The small molecule below binds the protein below.
Small molecule (SMILES): CC(=O)N[C@H]1CO[C@H](CO[C@@H]2O[C@@H](C)[C@@H](O)[C@@H](O)[C@@H]2O)[C@@H](O)[C@@H]1O

Sequence of chain 2.H:
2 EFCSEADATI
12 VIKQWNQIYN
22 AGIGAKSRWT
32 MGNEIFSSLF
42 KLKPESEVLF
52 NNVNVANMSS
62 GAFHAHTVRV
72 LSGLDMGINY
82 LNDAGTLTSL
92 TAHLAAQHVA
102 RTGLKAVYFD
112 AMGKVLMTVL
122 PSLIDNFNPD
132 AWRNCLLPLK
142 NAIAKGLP

Binding-site contacts:
Ligand atom C4 contacts residue ASN58 of chain 2.H at 4.2 Å.
Ligand atom O7 contacts residue ASN58 of chain 2.H at 3.8 Å.
Ligand atom C6 contacts residue ASN55 of chain 2.H at 4.2 Å.
Ligand atom O5 contacts residue SER61 of chain 2.H at 4.2 Å.
Ligand atom C3 contacts residue ASN58 of chain 2.H at 3.8 Å.
Ligand atom C2 contacts residue ASN58 of chain 2.H at 2.5 Å.
Ligand atom O5 contacts residue ASP81 of chain 2.E at 4.3 Å.
Ligand atom O5 contacts residue SER60 of chain 2.H at 3.9 Å.
Ligand atom O5 contacts residue SER61 of chain 2.H at 4.3 Å.
Ligand atom O5 contacts residue GLY62 of chain 2.H at 4.2 Å.
Ligand atom C6 contacts residue SER61 of chain 2.H at 3.5 Å.
Ligand atom C1 contacts residue ASP81 of chain 2.E at 3.7 Å.
Ligand atom C2 contacts residue ASP81 of chain 2.E at 3.8 Å.
Ligand atom C7 contacts residue ASN58 of chain 2.H at 3.6 Å.
Ligand atom C6 contacts residue GLY62 of chain 2.H at 4.3 Å.
Ligand atom C1 contacts residue SER60 of chain 2.H at 3.5 Å.
Ligand atom C5 contacts residue ASN58 of chain 2.H at 3.7 Å.
Ligand atom N2 contacts residue ASN58 of chain 2.H at 2.9 Å (h-bond).
Ligand atom C1 contacts residue ASN58 of chain 2.H at 1.4 Å.
Ligand atom C6 contacts residue SER60 of chain 2.H at 3.9 Å.
Ligand atom O2 contacts residue ASP81 of chain 2.E at 4.0 Å.
Ligand atom C5 contacts residue SER60 of chain 2.H at 4.1 Å.
Ligand atom O5 contacts residue ASN58 of chain 2.H at 2.4 Å (h-bond).

Sequence of chain 2.E:
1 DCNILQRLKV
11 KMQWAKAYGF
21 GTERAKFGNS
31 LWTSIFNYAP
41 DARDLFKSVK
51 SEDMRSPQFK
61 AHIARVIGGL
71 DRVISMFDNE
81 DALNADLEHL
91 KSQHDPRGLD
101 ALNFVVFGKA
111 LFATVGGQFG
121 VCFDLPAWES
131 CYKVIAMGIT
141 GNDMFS